Binding-site contacts:
Ligand atom O4' contacts residue MET184 of chain 1.A at 3.8 Å.
Ligand atom O1G contacts residue VAL111 of chain 1.A at 3.2 Å (h-bond).
Ligand atom O1G contacts residue MG1 of chain 1.H at 2.4 Å.
Ligand atom O3G contacts residue LYS219 of chain 1.A at 2.9 Å (salt-bridge).
Ligand atom O3B contacts residue MG1 of chain 1.H at 3.5 Å.
Ligand atom O1A contacts residue ASP185 of chain 1.A at 2.7 Å (salt-bridge).
Ligand atom C2' contacts residue GLN151 of chain 1.A at 3.4 Å.
Ligand atom O1G contacts residue GLY112 of chain 1.A at 3.1 Å.
Ligand atom C3' contacts residue GLN151 of chain 1.A at 3.6 Å.
Ligand atom PA contacts residue ARG72 of chain 1.A at 3.4 Å.
Ligand atom C5 contacts residue ARG72 of chain 1.A at 3.8 Å.
Ligand atom O3B contacts residue ASP113 of chain 1.A at 3.0 Å (salt-bridge).
Ligand atom C1' contacts residue TYR115 of chain 1.A at 3.5 Å (hydrophobic).
Ligand atom O3' contacts residue TYR115 of chain 1.A at 3.1 Å (h-bond).
Ligand atom O3' contacts residue ALA114 of chain 1.A at 3.8 Å.
Ligand atom O2G contacts residue LYS70 of chain 1.A at 2.6 Å (salt-bridge).
Ligand atom O2B contacts residue ASP113 of chain 1.A at 3.5 Å (salt-bridge).
Ligand atom O3A contacts residue MG1 of chain 1.H at 3.1 Å.
Ligand atom C2' contacts residue TYR115 of chain 1.A at 3.2 Å (hydrophobic).
Ligand atom O1A contacts residue ASP110 of chain 1.A at 3.1 Å (salt-bridge).
Ligand atom O3G contacts residue ARG65 of chain 1.A at 2.6 Å (salt-bridge).
Ligand atom O1A contacts residue MG1 of chain 1.H at 2.5 Å.
Ligand atom O5' contacts residue ARG72 of chain 1.A at 3.3 Å (salt-bridge).
Ligand atom O2A contacts residue ARG72 of chain 1.A at 2.9 Å (salt-bridge).
Ligand atom O2B contacts residue VAL111 of chain 1.A at 3.2 Å (h-bond).
Ligand atom O3G contacts residue MG1 of chain 1.H at 3.1 Å.
Ligand atom PG contacts residue ASP113 of chain 1.A at 3.8 Å.
Ligand atom O2B contacts residue ALA114 of chain 1.A at 2.9 Å (h-bond).
Ligand atom PG contacts residue MG1 of chain 1.H at 3.1 Å.
Ligand atom C8 contacts residue ARG72 of chain 1.A at 3.6 Å.
Ligand atom O1G contacts residue ASP113 of chain 1.A at 3.5 Å (salt-bridge).
Ligand atom O3A contacts residue ARG65 of chain 1.A at 3.6 Å (salt-bridge).
Ligand atom N7 contacts residue ARG72 of chain 1.A at 3.3 Å.
Ligand atom PB contacts residue MG1 of chain 1.H at 3.0 Å.
Ligand atom C5' contacts residue ASP185 of chain 1.A at 3.6 Å.
Ligand atom O2B contacts residue MG1 of chain 1.H at 2.5 Å.
Ligand atom O3A contacts residue ARG72 of chain 1.A at 3.4 Å (salt-bridge).
Ligand atom O2B contacts residue ASP185 of chain 1.A at 3.0 Å (salt-bridge).
Ligand atom O1G contacts residue LYS219 of chain 1.A at 3.7 Å.
Ligand atom PA contacts residue MG1 of chain 1.H at 3.3 Å.

Sequence of chain 1.A:
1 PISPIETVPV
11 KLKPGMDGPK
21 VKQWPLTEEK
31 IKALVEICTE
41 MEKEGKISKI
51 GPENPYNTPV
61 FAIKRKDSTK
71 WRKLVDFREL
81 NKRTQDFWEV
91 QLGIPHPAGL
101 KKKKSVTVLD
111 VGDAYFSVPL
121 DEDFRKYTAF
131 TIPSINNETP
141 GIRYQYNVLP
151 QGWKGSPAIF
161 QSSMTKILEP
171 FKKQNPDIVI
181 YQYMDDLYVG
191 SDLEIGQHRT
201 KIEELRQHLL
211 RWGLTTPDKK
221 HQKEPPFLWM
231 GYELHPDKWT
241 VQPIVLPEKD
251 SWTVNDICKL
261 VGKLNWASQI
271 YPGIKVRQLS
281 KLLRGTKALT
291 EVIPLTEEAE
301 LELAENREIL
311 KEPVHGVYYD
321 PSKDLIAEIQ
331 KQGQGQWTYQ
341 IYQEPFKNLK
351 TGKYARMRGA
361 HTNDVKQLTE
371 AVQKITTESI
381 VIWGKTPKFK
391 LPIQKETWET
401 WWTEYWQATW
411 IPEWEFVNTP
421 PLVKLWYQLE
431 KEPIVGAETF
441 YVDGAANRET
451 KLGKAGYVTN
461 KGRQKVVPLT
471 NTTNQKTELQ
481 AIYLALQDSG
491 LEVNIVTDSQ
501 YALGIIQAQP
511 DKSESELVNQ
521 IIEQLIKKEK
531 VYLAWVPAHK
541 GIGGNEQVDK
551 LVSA

A small-molecule ligand and the protein it binds are described below.
Small molecule (SMILES): Nc1ncnc2c1ncn2[C@H]1C[C@H](O)[C@@H](CO[P](=O)(O)O[P](=O)(O)OP(=O)(O)O)O1